The small molecule below binds the protein below.
Small molecule (SMILES): O=C(Cc1ccc(Cl)cc1)Nc1cnccc1C(=O)O

Binding-site contacts:
Ligand atom C10 contacts residue SER221 of chain 1.A at 3.5 Å.
Ligand atom C19 contacts residue ASN235 of chain 1.A at 4.0 Å.
Ligand atom C11 contacts residue SER221 of chain 1.A at 3.9 Å.
Ligand atom C19 contacts residue PHE222 of chain 1.A at 3.7 Å (hydrophobic).
Ligand atom CL1 contacts residue LEU278 of chain 1.A at 3.7 Å.
Ligand atom C19 contacts residue MN1 of chain 1.C at 3.2 Å.
Ligand atom C08 contacts residue ALA153 of chain 1.A at 3.8 Å (hydrophobic).
Ligand atom C05 contacts residue PHE222 of chain 1.A at 3.7 Å (hydrophobic).
Ligand atom C19 contacts residue HIS313 of chain 1.A at 3.7 Å.
Ligand atom O01 contacts residue PHE222 of chain 1.A at 3.3 Å.
Ligand atom CL1 contacts residue ARG75 of chain 1.A at 3.8 Å.
Ligand atom O03 contacts residue PHE222 of chain 1.A at 3.6 Å.
Ligand atom O01 contacts residue TYR151 of chain 1.A at 2.5 Å (h-bond).
Ligand atom O03 contacts residue TYR151 of chain 1.A at 3.3 Å (h-bond).
Ligand atom C20 contacts residue TRP245 of chain 1.A at 3.6 Å (hydrophobic).
Ligand atom C17 contacts residue MN1 of chain 1.C at 3.2 Å.
Ligand atom N18 contacts residue HIS313 of chain 1.A at 3.5 Å (h-bond).
Ligand atom N06 contacts residue TYR214 of chain 1.A at 3.4 Å.
Ligand atom C08 contacts residue ASP154 of chain 1.A at 3.9 Å.
Ligand atom C17 contacts residue HIS225 of chain 1.A at 3.5 Å.
Ligand atom C02 contacts residue TYR214 of chain 1.A at 4.0 Å (hydrophobic).
Ligand atom C11 contacts residue GLN77 of chain 1.A at 3.8 Å.
Ligand atom C20 contacts residue PHE222 of chain 1.A at 3.5 Å (hydrophobic).
Ligand atom C08 contacts residue TYR214 of chain 1.A at 3.7 Å (hydrophobic).
Ligand atom C02 contacts residue LYS243 of chain 1.A at 3.7 Å.
Ligand atom C04 contacts residue PHE222 of chain 1.A at 3.6 Å (hydrophobic).
Ligand atom C19 contacts residue TRP245 of chain 1.A at 3.7 Å (hydrophobic).
Ligand atom N18 contacts residue MN1 of chain 1.C at 2.3 Å.
Ligand atom C02 contacts residue PHE222 of chain 1.A at 3.3 Å (hydrophobic).
Ligand atom N18 contacts residue HIS225 of chain 1.A at 3.2 Å (h-bond).
Ligand atom O01 contacts residue TYR214 of chain 1.A at 3.5 Å.
Ligand atom O01 contacts residue LYS243 of chain 1.A at 3.9 Å.
Ligand atom C02 contacts residue TYR151 of chain 1.A at 3.2 Å (hydrophobic).
Ligand atom N06 contacts residue PHE222 of chain 1.A at 3.6 Å.
Ligand atom O03 contacts residue LYS243 of chain 1.A at 2.8 Å (salt-bridge).
Ligand atom C20 contacts residue ASN235 of chain 1.A at 4.0 Å.
Ligand atom C07 contacts residue PHE222 of chain 1.A at 3.9 Å (hydrophobic).
Ligand atom C07 contacts residue TYR214 of chain 1.A at 3.8 Å (hydrophobic).
Ligand atom C14 contacts residue ARG75 of chain 1.A at 3.9 Å.
Ligand atom C15 contacts residue ASP154 of chain 1.A at 3.6 Å.

Sequence of chain 1.A:
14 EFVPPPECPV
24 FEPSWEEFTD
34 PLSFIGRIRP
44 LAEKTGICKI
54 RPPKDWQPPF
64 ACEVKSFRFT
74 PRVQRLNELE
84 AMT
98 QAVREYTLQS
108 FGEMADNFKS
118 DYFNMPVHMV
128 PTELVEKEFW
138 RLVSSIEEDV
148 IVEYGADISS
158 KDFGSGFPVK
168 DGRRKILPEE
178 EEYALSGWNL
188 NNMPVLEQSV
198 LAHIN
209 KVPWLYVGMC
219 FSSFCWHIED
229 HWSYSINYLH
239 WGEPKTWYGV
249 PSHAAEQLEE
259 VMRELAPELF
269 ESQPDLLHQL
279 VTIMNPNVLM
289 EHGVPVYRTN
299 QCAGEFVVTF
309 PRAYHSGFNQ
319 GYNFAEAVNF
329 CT